Sequence of chain 1.B:
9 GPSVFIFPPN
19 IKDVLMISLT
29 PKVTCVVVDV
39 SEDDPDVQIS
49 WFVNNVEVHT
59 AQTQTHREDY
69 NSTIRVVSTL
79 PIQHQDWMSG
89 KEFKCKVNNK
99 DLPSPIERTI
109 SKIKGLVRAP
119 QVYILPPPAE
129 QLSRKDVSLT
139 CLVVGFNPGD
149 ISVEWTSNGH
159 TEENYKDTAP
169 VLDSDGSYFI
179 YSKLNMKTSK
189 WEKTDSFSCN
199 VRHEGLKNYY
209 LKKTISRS

The small molecule below binds the protein below.
Small molecule (SMILES): CC(=O)N[C@H]1[C@H](O[C@H]2[C@H](O)[C@@H](NC(C)=O)CO[C@@H]2CO[C@@H]2O[C@@H](C)[C@@H](O)[C@@H](O)[C@@H]2O)O[C@H](CO)[C@@H](O[C@H]2O[C@H](CO[C@H]3O[C@H](CO)[C@@H](O)[C@H](O)[C@@H]3O[C@@H]3O[C@H](CO)[C@@H](O[C@@H]4O[C@H](CO)[C@H](O)[C@H](O)[C@H]4O)[C@H](O)[C@H]3NC(C)=O)[C@@H](O)[C@H](O[C@H]3O[C@H](CO)[C@@H](O)[C@H](O)[C@@H]3O[C@@H]3O[C@H](CO)[C@@H](O)[C@H](O)[C@H]3NC(C)=O)[C@@H]2O)[C@@H]1O

Binding-site contacts:
Ligand atom O5 contacts residue VAL36 of chain 1.B at 3.8 Å.
Ligand atom C6 contacts residue PHE15 of chain 1.B at 3.5 Å (hydrophobic).
Ligand atom O6 contacts residue PHE15 of chain 1.B at 3.4 Å.
Ligand atom C3 contacts residue VAL36 of chain 1.B at 3.8 Å (hydrophobic).
Ligand atom C2 contacts residue PHE13 of chain 1.B at 3.8 Å (hydrophobic).
Ligand atom O2 contacts residue LYS30 of chain 1.B at 3.2 Å (salt-bridge).
Ligand atom C3 contacts residue PHE13 of chain 1.B at 3.6 Å (hydrophobic).
Ligand atom O4 contacts residue ASN18 of chain 1.B at 3.2 Å.
Ligand atom C5 contacts residue ASN69 of chain 1.B at 3.6 Å.
Ligand atom C3 contacts residue ASP37 of chain 1.B at 3.7 Å.
Ligand atom C7 contacts residue ASN69 of chain 1.B at 3.5 Å.
Ligand atom O5 contacts residue ASN69 of chain 1.B at 2.3 Å (h-bond).
Ligand atom C2 contacts residue THR32 of chain 1.B at 3.6 Å.
Ligand atom C5 contacts residue PHE15 of chain 1.B at 3.6 Å (hydrophobic).
Ligand atom N2 contacts residue ASN69 of chain 1.B at 3.0 Å (h-bond).
Ligand atom C2 contacts residue ASN69 of chain 1.B at 2.5 Å.
Ligand atom C2 contacts residue ASP37 of chain 1.B at 3.8 Å.
Ligand atom C7 contacts residue ASP37 of chain 1.B at 3.6 Å.
Ligand atom O7 contacts residue ASN69 of chain 1.B at 3.5 Å (h-bond).
Ligand atom C3 contacts residue ASN69 of chain 1.B at 3.8 Å.
Ligand atom N2 contacts residue ASP37 of chain 1.B at 2.9 Å (salt-bridge).
Ligand atom C1 contacts residue THR71 of chain 1.B at 3.6 Å.
Ligand atom C3 contacts residue THR32 of chain 1.B at 3.8 Å.
Ligand atom C8 contacts residue ASP37 of chain 1.B at 3.4 Å.
Ligand atom C2 contacts residue PRO16 of chain 1.B at 3.5 Å (hydrophobic).
Ligand atom C1 contacts residue ASN69 of chain 1.B at 1.4 Å.
Ligand atom C5 contacts residue TYR68 of chain 1.B at 3.6 Å (hydrophobic).
Ligand atom O5 contacts residue PHE13 of chain 1.B at 3.5 Å.
Ligand atom O7 contacts residue ARG73 of chain 1.B at 3.4 Å.
Ligand atom O2 contacts residue PRO16 of chain 1.B at 3.0 Å (h-bond).
Ligand atom O2 contacts residue THR32 of chain 1.B at 2.7 Å (h-bond).
Ligand atom O3 contacts residue PRO17 of chain 1.B at 3.8 Å.
Ligand atom O3 contacts residue VAL36 of chain 1.B at 3.7 Å.
Ligand atom O5 contacts residue TYR68 of chain 1.B at 3.3 Å.
Ligand atom C8 contacts residue ARG73 of chain 1.B at 3.7 Å.
Ligand atom O7 contacts residue VAL36 of chain 1.B at 3.3 Å.
Ligand atom C2 contacts residue PHE15 of chain 1.B at 3.8 Å (hydrophobic).
Ligand atom C1 contacts residue PHE15 of chain 1.B at 3.7 Å (hydrophobic).
Ligand atom O3 contacts residue LYS30 of chain 1.B at 2.8 Å (salt-bridge).
Ligand atom C3 contacts residue LYS30 of chain 1.B at 3.8 Å.